The small molecule below binds the protein below.
Small molecule (SMILES): CCc1nc(N)nc(N)c1C#C[C@H](C)c1cc(-c2ccncc2)ccc1OC

Sequence of chain 1.A:
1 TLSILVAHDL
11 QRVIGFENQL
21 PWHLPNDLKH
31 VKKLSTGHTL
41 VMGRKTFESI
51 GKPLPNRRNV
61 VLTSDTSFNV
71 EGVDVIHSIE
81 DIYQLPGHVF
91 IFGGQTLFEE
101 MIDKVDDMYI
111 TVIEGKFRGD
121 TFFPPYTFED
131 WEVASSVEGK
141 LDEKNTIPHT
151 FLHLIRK

Binding-site contacts:
Ligand atom CAS contacts residue ILE50 of chain 1.A at 3.7 Å (hydrophobic).
Ligand atom N1 contacts residue VAL6 of chain 1.A at 3.3 Å.
Ligand atom CBB contacts residue SER49 of chain 1.A at 3.7 Å.
Ligand atom CBB contacts residue XNP1 of chain 1.D at 3.6 Å.
Ligand atom CAX contacts residue LEU54 of chain 1.A at 3.5 Å (hydrophobic).
Ligand atom NAW contacts residue LEU54 of chain 1.A at 3.7 Å.
Ligand atom CBB contacts residue GLN19 of chain 1.A at 3.7 Å.
Ligand atom NAG contacts residue THR111 of chain 1.A at 3.7 Å.
Ligand atom OBA contacts residue SER49 of chain 1.A at 3.5 Å (h-bond).
Ligand atom CAI contacts residue LEU20 of chain 1.A at 3.6 Å (hydrophobic).
Ligand atom NAH contacts residue LEU5 of chain 1.A at 2.8 Å (h-bond).
Ligand atom CAZ contacts residue THR46 of chain 1.A at 3.5 Å.
Ligand atom C2 contacts residue ASP27 of chain 1.A at 3.5 Å.
Ligand atom N1 contacts residue ALA7 of chain 1.A at 3.6 Å (h-bond).
Ligand atom N3 contacts residue ASP27 of chain 1.A at 2.6 Å (salt-bridge).
Ligand atom C4 contacts residue ASP27 of chain 1.A at 3.5 Å.
Ligand atom C6 contacts residue PHE92 of chain 1.A at 3.5 Å (hydrophobic).
Ligand atom CAM contacts residue XNP1 of chain 1.D at 3.3 Å.
Ligand atom OBA contacts residue XNP1 of chain 1.D at 3.5 Å.
Ligand atom CAI contacts residue ASP27 of chain 1.A at 3.5 Å.
Ligand atom CAJ contacts residue ASP27 of chain 1.A at 3.4 Å.
Ligand atom NAG contacts residue VAL6 of chain 1.A at 3.5 Å (h-bond).
Ligand atom CBB contacts residue ASN18 of chain 1.A at 3.3 Å.
Ligand atom N1 contacts residue LEU5 of chain 1.A at 3.4 Å (h-bond).
Ligand atom CAK contacts residue PHE92 of chain 1.A at 3.7 Å (hydrophobic).
Ligand atom CAL contacts residue XNP1 of chain 1.D at 3.3 Å.
Ligand atom NAG contacts residue VAL31 of chain 1.A at 3.4 Å.
Ligand atom C2 contacts residue VAL6 of chain 1.A at 3.7 Å (hydrophobic).
Ligand atom CBB contacts residue LEU20 of chain 1.A at 3.7 Å (hydrophobic).
Ligand atom NAH contacts residue PHE92 of chain 1.A at 3.0 Å (h-bond).
Ligand atom CAX contacts residue LEU28 of chain 1.A at 3.6 Å (hydrophobic).
Ligand atom NAG contacts residue ASP27 of chain 1.A at 3.1 Å (salt-bridge).
Ligand atom C5 contacts residue PHE92 of chain 1.A at 3.8 Å (hydrophobic).
Ligand atom CAJ contacts residue LEU28 of chain 1.A at 3.6 Å (hydrophobic).
Ligand atom CAZ contacts residue ILE50 of chain 1.A at 3.6 Å (hydrophobic).
Ligand atom N3 contacts residue VAL31 of chain 1.A at 3.4 Å.
Ligand atom N3 contacts residue ALA7 of chain 1.A at 3.7 Å.
Ligand atom C2 contacts residue ALA7 of chain 1.A at 3.7 Å (hydrophobic).
Ligand atom C2 contacts residue VAL31 of chain 1.A at 3.3 Å (hydrophobic).
Ligand atom C6 contacts residue LEU5 of chain 1.A at 3.5 Å (hydrophobic).